Sequence of chain 2.A:
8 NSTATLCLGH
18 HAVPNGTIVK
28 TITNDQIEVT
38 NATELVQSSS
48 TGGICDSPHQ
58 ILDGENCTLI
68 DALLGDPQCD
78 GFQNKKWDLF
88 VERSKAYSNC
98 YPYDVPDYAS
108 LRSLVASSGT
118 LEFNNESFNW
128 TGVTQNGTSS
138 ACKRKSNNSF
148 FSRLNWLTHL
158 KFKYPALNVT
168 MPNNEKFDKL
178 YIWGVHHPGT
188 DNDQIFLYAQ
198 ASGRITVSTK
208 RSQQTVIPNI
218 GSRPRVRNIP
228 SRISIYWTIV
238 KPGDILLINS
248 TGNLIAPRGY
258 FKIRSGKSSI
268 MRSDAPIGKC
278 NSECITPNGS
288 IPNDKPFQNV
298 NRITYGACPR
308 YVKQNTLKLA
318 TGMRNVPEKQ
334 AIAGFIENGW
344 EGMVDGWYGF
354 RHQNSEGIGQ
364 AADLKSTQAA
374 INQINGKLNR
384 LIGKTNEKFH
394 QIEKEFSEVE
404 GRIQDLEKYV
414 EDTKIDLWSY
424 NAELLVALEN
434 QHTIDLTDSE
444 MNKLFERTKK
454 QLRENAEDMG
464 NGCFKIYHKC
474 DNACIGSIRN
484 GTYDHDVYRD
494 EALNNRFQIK

Binding-site contacts:
Ligand atom N2 contacts residue VAL297 of chain 2.A at 3.6 Å.
Ligand atom C5 contacts residue VAL297 of chain 2.A at 4.5 Å (hydrophobic).
Ligand atom C1 contacts residue ASN298 of chain 2.A at 4.0 Å.
Ligand atom N2 contacts residue ASN285 of chain 2.A at 2.9 Å (h-bond).
Ligand atom O5 contacts residue VAL297 of chain 2.A at 4.5 Å.
Ligand atom C7 contacts residue ASN285 of chain 2.A at 3.2 Å.
Ligand atom C8 contacts residue VAL297 of chain 2.A at 4.2 Å (hydrophobic).
Ligand atom C8 contacts residue SER45 of chain 2.A at 3.4 Å.
Ligand atom C8 contacts residue ASN285 of chain 2.A at 4.5 Å.
Ligand atom C4 contacts residue ASN285 of chain 2.A at 4.2 Å.
Ligand atom C1 contacts residue VAL297 of chain 2.A at 3.6 Å (hydrophobic).
Ligand atom C3 contacts residue ASN285 of chain 2.A at 3.8 Å.
Ligand atom O5 contacts residue ASN285 of chain 2.A at 2.4 Å (h-bond).
Ligand atom C5 contacts residue ASN298 of chain 2.A at 3.9 Å.
Ligand atom C2 contacts residue ASN285 of chain 2.A at 2.4 Å.
Ligand atom O7 contacts residue ASN285 of chain 2.A at 3.0 Å (h-bond).
Ligand atom C5 contacts residue ASN285 of chain 2.A at 3.6 Å.
Ligand atom C7 contacts residue VAL297 of chain 2.A at 4.3 Å (hydrophobic).
Ligand atom C6 contacts residue GLU398 of chain 2.A at 4.3 Å.
Ligand atom O5 contacts residue ASN298 of chain 2.A at 3.7 Å.
Ligand atom C1 contacts residue ASN285 of chain 2.A at 1.4 Å.
Ligand atom C2 contacts residue VAL297 of chain 2.A at 3.9 Å (hydrophobic).
Ligand atom C6 contacts residue ASN298 of chain 2.A at 4.0 Å.
Ligand atom C3 contacts residue VAL297 of chain 2.A at 4.2 Å (hydrophobic).

A small-molecule ligand and the protein it binds are described below.
Small molecule (SMILES): CC(=O)N[C@@H]1[C@@H](O)[C@H](O)[C@@H](CO)O[C@H]1O